Binding-site contacts:
Ligand atom C6 contacts residue LYS157 of chain 60.A at 3.8 Å.
Ligand atom O6 contacts residue LYS157 of chain 60.A at 3.8 Å.
Ligand atom O7 contacts residue HIS149 of chain 60.A at 3.3 Å.
Ligand atom O5 contacts residue HIS158 of chain 60.A at 3.1 Å.
Ligand atom O5 contacts residue HIS149 of chain 60.A at 4.1 Å.
Ligand atom N2 contacts residue ASN153 of chain 60.A at 2.9 Å (h-bond).
Ligand atom O3 contacts residue HIS149 of chain 60.A at 4.4 Å.
Ligand atom C5 contacts residue HIS158 of chain 60.A at 4.1 Å.
Ligand atom C8 contacts residue TRP101 of chain 60.C at 3.6 Å (hydrophobic).
Ligand atom C3 contacts residue ASN153 of chain 60.A at 3.8 Å.
Ligand atom C5 contacts residue ASN153 of chain 60.A at 3.7 Å.
Ligand atom C8 contacts residue GLY102 of chain 60.C at 3.3 Å.
Ligand atom C7 contacts residue HIS149 of chain 60.A at 4.2 Å.
Ligand atom O5 contacts residue THR155 of chain 60.A at 4.3 Å.
Ligand atom C7 contacts residue ASN153 of chain 60.A at 3.7 Å.
Ligand atom C1 contacts residue ASN153 of chain 60.A at 1.4 Å.
Ligand atom C1 contacts residue THR155 of chain 60.A at 3.9 Å.
Ligand atom N2 contacts residue HIS149 of chain 60.A at 4.3 Å.
Ligand atom C4 contacts residue ASN153 of chain 60.A at 4.2 Å.
Ligand atom C2 contacts residue ASN153 of chain 60.A at 2.5 Å.
Ligand atom C8 contacts residue ASN103 of chain 60.C at 4.5 Å.
Ligand atom C2 contacts residue HIS149 of chain 60.A at 3.6 Å.
Ligand atom O5 contacts residue ASN153 of chain 60.A at 2.4 Å (h-bond).
Ligand atom C1 contacts residue HIS149 of chain 60.A at 4.0 Å.
Ligand atom C1 contacts residue HIS158 of chain 60.A at 4.0 Å.
Ligand atom C5 contacts residue LYS157 of chain 60.A at 4.1 Å.
Ligand atom C6 contacts residue HIS158 of chain 60.A at 3.8 Å.
Ligand atom O7 contacts residue ASN153 of chain 60.A at 4.0 Å.

This protein binds this small molecule.
Small molecule (SMILES): CC(=O)N[C@@H]1[C@@H](O)[C@H](O)[C@@H](CO)O[C@H]1O

Sequence of chain 60.A:
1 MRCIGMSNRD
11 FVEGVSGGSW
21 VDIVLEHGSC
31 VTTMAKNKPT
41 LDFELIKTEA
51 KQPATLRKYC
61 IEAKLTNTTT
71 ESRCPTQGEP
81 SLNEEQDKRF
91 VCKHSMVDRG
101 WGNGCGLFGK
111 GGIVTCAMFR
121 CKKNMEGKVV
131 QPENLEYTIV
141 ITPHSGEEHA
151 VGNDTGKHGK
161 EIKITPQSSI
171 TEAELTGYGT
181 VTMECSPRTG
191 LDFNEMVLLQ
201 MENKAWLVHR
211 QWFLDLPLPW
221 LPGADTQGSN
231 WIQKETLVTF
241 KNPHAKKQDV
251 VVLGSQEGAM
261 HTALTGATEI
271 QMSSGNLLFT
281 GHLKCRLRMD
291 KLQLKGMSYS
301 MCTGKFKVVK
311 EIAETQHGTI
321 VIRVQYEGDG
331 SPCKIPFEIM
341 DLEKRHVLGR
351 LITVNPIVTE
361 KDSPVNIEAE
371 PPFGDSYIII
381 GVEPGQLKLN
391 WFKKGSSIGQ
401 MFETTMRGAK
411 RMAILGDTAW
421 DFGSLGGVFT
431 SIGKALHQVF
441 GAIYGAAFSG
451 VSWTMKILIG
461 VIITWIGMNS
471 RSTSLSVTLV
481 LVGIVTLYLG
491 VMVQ

Sequence of chain 60.C:
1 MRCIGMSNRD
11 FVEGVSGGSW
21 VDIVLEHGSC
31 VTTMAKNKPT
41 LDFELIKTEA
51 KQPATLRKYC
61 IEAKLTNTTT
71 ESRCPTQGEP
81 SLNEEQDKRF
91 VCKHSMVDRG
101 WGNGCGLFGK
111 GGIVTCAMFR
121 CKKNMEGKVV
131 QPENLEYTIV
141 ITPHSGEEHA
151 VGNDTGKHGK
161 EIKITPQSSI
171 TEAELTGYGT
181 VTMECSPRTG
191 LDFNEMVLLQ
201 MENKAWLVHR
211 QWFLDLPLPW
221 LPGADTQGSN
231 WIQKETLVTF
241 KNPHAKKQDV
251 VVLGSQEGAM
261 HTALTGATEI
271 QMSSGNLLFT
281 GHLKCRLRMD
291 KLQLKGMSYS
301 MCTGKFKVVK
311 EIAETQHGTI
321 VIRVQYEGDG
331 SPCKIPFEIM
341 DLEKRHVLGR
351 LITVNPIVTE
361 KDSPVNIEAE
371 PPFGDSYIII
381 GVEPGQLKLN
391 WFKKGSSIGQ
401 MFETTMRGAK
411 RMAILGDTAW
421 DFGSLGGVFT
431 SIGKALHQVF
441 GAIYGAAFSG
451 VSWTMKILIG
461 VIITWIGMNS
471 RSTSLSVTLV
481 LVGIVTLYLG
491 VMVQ